Sequence of chain 1.B:
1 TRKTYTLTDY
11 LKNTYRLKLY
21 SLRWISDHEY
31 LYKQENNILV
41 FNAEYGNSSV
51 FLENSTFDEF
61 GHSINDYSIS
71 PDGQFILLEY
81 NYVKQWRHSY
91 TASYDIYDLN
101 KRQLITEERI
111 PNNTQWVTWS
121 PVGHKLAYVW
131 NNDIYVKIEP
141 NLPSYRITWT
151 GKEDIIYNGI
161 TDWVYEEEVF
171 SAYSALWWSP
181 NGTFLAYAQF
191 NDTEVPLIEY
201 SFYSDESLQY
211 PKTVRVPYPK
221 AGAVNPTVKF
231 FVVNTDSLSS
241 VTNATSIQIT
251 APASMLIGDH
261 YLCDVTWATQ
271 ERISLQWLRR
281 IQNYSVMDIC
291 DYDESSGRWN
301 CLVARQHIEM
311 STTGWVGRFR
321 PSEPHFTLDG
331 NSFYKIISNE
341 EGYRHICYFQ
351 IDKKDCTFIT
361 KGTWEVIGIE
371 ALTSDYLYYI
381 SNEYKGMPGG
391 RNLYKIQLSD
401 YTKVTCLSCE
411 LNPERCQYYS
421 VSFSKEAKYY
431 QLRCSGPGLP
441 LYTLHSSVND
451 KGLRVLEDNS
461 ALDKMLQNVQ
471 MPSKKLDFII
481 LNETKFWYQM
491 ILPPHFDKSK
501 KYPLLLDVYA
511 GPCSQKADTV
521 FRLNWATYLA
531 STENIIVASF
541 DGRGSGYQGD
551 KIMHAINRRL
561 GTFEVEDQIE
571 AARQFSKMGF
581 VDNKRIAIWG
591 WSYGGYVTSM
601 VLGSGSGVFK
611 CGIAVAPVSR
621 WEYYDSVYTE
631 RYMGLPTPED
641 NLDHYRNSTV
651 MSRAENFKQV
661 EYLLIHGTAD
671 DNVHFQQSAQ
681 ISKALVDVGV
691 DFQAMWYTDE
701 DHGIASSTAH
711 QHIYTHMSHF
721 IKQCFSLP

Binding-site contacts:
Ligand atom O4 contacts residue TRP149 of chain 1.B at 4.4 Å.
Ligand atom O7 contacts residue ASN243 of chain 1.B at 3.6 Å.
Ligand atom C1 contacts residue ASN243 of chain 1.B at 1.4 Å.
Ligand atom C5 contacts residue TRP149 of chain 1.B at 3.6 Å (hydrophobic).
Ligand atom C1 contacts residue TRP149 of chain 1.B at 3.8 Å (hydrophobic).
Ligand atom C5 contacts residue ASN243 of chain 1.B at 3.6 Å.
Ligand atom C3 contacts residue ASN243 of chain 1.B at 3.9 Å.
Ligand atom N2 contacts residue ASN243 of chain 1.B at 3.0 Å (h-bond).
Ligand atom C2 contacts residue ASN243 of chain 1.B at 2.6 Å.
Ligand atom C7 contacts residue ASN243 of chain 1.B at 3.5 Å.
Ligand atom C4 contacts residue ASN243 of chain 1.B at 4.3 Å.
Ligand atom C8 contacts residue VAL241 of chain 1.B at 3.4 Å (hydrophobic).
Ligand atom C6 contacts residue TRP149 of chain 1.B at 4.0 Å (hydrophobic).
Ligand atom O5 contacts residue ASN243 of chain 1.B at 2.3 Å (h-bond).
Ligand atom O5 contacts residue TRP149 of chain 1.B at 3.8 Å.

The protein below binds the small molecule below.
Small molecule (SMILES): CC(=O)N[C@@H]1[C@@H](O)[C@H](O)[C@@H](CO)O[C@H]1O